Sequence of chain 12.B:
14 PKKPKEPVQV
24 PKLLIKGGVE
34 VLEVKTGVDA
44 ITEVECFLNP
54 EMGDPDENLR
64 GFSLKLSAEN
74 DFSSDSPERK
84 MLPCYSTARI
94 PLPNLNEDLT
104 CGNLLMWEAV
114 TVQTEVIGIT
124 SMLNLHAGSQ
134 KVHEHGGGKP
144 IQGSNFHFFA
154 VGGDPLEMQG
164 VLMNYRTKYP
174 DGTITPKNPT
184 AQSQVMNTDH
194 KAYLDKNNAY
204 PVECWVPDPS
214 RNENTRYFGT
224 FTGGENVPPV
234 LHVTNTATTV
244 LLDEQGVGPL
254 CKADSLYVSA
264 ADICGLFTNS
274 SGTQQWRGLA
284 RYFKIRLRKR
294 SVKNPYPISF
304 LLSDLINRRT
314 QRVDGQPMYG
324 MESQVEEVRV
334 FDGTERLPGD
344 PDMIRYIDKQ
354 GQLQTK

Sequence of chain 12.C:
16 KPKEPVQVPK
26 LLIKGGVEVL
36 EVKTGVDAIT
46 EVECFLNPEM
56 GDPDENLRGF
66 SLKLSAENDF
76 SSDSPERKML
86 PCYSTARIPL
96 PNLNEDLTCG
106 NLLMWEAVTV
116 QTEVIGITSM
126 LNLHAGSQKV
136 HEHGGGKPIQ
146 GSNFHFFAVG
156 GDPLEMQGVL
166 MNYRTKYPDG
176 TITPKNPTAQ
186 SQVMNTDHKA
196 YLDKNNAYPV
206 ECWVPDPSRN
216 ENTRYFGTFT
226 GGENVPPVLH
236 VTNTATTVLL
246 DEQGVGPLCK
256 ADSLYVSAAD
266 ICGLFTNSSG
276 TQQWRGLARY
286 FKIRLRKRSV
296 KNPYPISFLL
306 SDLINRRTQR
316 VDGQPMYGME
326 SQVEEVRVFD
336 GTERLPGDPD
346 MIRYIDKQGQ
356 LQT

Sequence of chain 12.D:
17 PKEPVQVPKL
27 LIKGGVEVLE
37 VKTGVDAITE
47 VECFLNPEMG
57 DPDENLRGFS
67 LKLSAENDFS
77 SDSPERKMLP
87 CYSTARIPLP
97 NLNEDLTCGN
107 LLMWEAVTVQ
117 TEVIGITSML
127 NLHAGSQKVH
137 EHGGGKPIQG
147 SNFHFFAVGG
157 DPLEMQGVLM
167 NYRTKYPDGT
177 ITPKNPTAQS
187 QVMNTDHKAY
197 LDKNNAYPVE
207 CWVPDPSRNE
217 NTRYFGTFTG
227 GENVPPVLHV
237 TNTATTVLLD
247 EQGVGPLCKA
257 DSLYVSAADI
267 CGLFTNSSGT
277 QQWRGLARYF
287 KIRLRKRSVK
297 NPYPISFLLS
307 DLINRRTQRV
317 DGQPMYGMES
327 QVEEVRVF

This protein binds this small molecule.
Small molecule (SMILES): CC(=O)N[C@H]1[C@H]([C@H](O)[C@H](O)CO)O[C@@](O[C@H](CO)[C@@H](O)[C@@H]2O[C@@H](C(=O)O)C[C@H](O)[C@H]2NC(C)=O)(C(=O)O)C[C@@H]1O

Binding-site contacts:
Ligand atom C11 contacts residue SER274 of chain 12.C at 4.1 Å.
Ligand atom C11 contacts residue THR276 of chain 12.C at 3.3 Å.
Ligand atom C11 contacts residue PHE270 of chain 12.C at 3.8 Å (hydrophobic).
Ligand atom O1B contacts residue THR276 of chain 12.C at 3.5 Å (h-bond).
Ligand atom O1A contacts residue ASN272 of chain 12.C at 3.6 Å (h-bond).
Ligand atom C1 contacts residue THR276 of chain 12.C at 3.2 Å.
Ligand atom C6 contacts residue LYS68 of chain 12.C at 4.2 Å.
Ligand atom C1 contacts residue LYS68 of chain 12.C at 3.6 Å.
Ligand atom C7 contacts residue GLN278 of chain 12.C at 3.8 Å.
Ligand atom O1B contacts residue LYS68 of chain 12.C at 3.9 Å.
Ligand atom O1B contacts residue SER274 of chain 12.C at 2.9 Å (h-bond).
Ligand atom C11 contacts residue GLN278 of chain 12.C at 3.5 Å.
Ligand atom C8 contacts residue GLN278 of chain 12.C at 3.6 Å.
Ligand atom C11 contacts residue ASN272 of chain 12.C at 3.6 Å.
Ligand atom C6 contacts residue ASN272 of chain 12.C at 3.7 Å.
Ligand atom O8 contacts residue GLN278 of chain 12.C at 3.4 Å (h-bond).
Ligand atom O9 contacts residue LYS68 of chain 12.C at 2.9 Å (salt-bridge).
Ligand atom N5 contacts residue ASN272 of chain 12.C at 3.2 Å (h-bond).
Ligand atom C10 contacts residue PHE75 of chain 12.D at 4.1 Å (hydrophobic).
Ligand atom C9 contacts residue LYS68 of chain 12.C at 3.8 Å.
Ligand atom O8 contacts residue LYS68 of chain 12.C at 3.4 Å.
Ligand atom O9 contacts residue GLN278 of chain 12.C at 3.9 Å.
Ligand atom N5 contacts residue GLN278 of chain 12.C at 3.7 Å.
Ligand atom C10 contacts residue ASN272 of chain 12.C at 3.9 Å.
Ligand atom C1 contacts residue ASN272 of chain 12.C at 4.1 Å.
Ligand atom C11 contacts residue HIS138 of chain 12.B at 3.1 Å.
Ligand atom C9 contacts residue LEU67 of chain 12.C at 4.1 Å (hydrophobic).
Ligand atom C11 contacts residue PHE65 of chain 12.C at 3.4 Å (hydrophobic).
Ligand atom O10 contacts residue PHE75 of chain 12.D at 3.8 Å.
Ligand atom C1 contacts residue SER274 of chain 12.C at 4.1 Å.
Ligand atom C9 contacts residue GLN278 of chain 12.C at 3.1 Å.
Ligand atom O1A contacts residue LYS68 of chain 12.C at 2.8 Å.
Ligand atom O9 contacts residue LEU67 of chain 12.C at 3.4 Å.
Ligand atom O7 contacts residue LEU62 of chain 12.C at 4.0 Å.
Ligand atom C10 contacts residue GLN278 of chain 12.C at 4.0 Å.
Ligand atom O8 contacts residue THR276 of chain 12.C at 3.6 Å.
Ligand atom O1A contacts residue THR276 of chain 12.C at 2.3 Å (h-bond).
Ligand atom O8 contacts residue ASN272 of chain 12.C at 3.4 Å (h-bond).
Ligand atom C5 contacts residue ASN272 of chain 12.C at 4.2 Å.
Ligand atom C11 contacts residue PHE75 of chain 12.D at 3.3 Å (hydrophobic).